Binding-site contacts:
Ligand atom N1 contacts residue LYS62 of chain 1.B at 3.6 Å.
Ligand atom C8 contacts residue VAL180 of chain 1.B at 3.9 Å (hydrophobic).
Ligand atom O1 contacts residue LEU168 of chain 1.B at 4.0 Å.
Ligand atom C8 contacts residue ASP181 of chain 1.B at 3.5 Å.
Ligand atom C6 contacts residue VAL180 of chain 1.B at 3.9 Å (hydrophobic).
Ligand atom O1 contacts residue VAL47 of chain 1.B at 4.0 Å.
Ligand atom C7 contacts residue VAL180 of chain 1.B at 3.9 Å (hydrophobic).
Ligand atom C3 contacts residue LEU168 of chain 1.B at 3.9 Å (hydrophobic).
Ligand atom C10 contacts residue VAL47 of chain 1.B at 3.9 Å (hydrophobic).
Ligand atom O2 contacts residue GLU77 of chain 1.B at 3.8 Å.
Ligand atom C3 contacts residue GLU113 of chain 1.B at 3.5 Å.
Ligand atom C10 contacts residue VAL180 of chain 1.B at 4.2 Å (hydrophobic).
Ligand atom C4 contacts residue GLU113 of chain 1.B at 3.8 Å.
Ligand atom O2 contacts residue ASP181 of chain 1.B at 3.0 Å (salt-bridge).
Ligand atom C12 contacts residue VAL47 of chain 1.B at 3.8 Å (hydrophobic).
Ligand atom O2 contacts residue LYS62 of chain 1.B at 3.9 Å.
Ligand atom C2 contacts residue LEU168 of chain 1.B at 3.7 Å (hydrophobic).
Ligand atom C8 contacts residue LYS62 of chain 1.B at 4.0 Å.
Ligand atom O2 contacts residue PHE112 of chain 1.B at 4.0 Å.
Ligand atom C14 contacts residue VAL47 of chain 1.B at 4.2 Å (hydrophobic).
Ligand atom O2 contacts residue VAL180 of chain 1.B at 3.9 Å.
Ligand atom C1 contacts residue LEU168 of chain 1.B at 3.9 Å (hydrophobic).
Ligand atom C2 contacts residue ALA60 of chain 1.B at 3.8 Å (hydrophobic).
Ligand atom C3 contacts residue ALA60 of chain 1.B at 3.7 Å (hydrophobic).
Ligand atom C4 contacts residue VAL180 of chain 1.B at 4.3 Å (hydrophobic).
Ligand atom C1 contacts residue ALA60 of chain 1.B at 4.1 Å (hydrophobic).
Ligand atom C1 contacts residue ILE39 of chain 1.B at 3.4 Å (hydrophobic).
Ligand atom C4 contacts residue ALA60 of chain 1.B at 4.2 Å (hydrophobic).
Ligand atom C13 contacts residue PHE44 of chain 1.B at 4.0 Å (hydrophobic).
Ligand atom C14 contacts residue PHE44 of chain 1.B at 3.6 Å (hydrophobic).
Ligand atom C11 contacts residue VAL47 of chain 1.B at 3.7 Å (hydrophobic).
Ligand atom N1 contacts residue ASP181 of chain 1.B at 3.5 Å.
Ligand atom C4 contacts residue VAL96 of chain 1.B at 4.0 Å (hydrophobic).
Ligand atom C3 contacts residue LEU115 of chain 1.B at 4.0 Å (hydrophobic).
Ligand atom C9 contacts residue VAL47 of chain 1.B at 4.1 Å (hydrophobic).
Ligand atom C5 contacts residue VAL180 of chain 1.B at 4.2 Å (hydrophobic).
Ligand atom C6 contacts residue PHE112 of chain 1.B at 4.2 Å (hydrophobic).
Ligand atom C4 contacts residue PHE112 of chain 1.B at 3.9 Å (hydrophobic).
Ligand atom C13 contacts residue VAL47 of chain 1.B at 4.1 Å (hydrophobic).
Ligand atom N1 contacts residue VAL180 of chain 1.B at 4.3 Å.

The protein below binds the small molecule below.
Small molecule (SMILES): Cc1ccc(/C=C2/C(=O)Nc3ccccc32)o1

Sequence of chain 1.B:
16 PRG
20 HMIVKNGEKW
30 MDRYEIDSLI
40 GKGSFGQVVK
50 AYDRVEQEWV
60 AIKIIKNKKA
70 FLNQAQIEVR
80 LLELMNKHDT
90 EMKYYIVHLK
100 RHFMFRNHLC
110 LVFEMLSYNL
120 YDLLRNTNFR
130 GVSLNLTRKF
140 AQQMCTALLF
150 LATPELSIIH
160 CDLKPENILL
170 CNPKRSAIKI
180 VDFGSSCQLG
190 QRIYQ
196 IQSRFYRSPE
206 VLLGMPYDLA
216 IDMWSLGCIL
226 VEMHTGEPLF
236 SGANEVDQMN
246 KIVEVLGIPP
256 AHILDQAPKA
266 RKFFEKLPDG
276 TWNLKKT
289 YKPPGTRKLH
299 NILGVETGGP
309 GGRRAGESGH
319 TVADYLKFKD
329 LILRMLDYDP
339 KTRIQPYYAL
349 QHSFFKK